A small-molecule ligand and the protein it binds are described below.
Small molecule (SMILES): O=C(O)c1cc(-c2ccc(F)cc2F)ccc1O

Sequence of chain 2.A:
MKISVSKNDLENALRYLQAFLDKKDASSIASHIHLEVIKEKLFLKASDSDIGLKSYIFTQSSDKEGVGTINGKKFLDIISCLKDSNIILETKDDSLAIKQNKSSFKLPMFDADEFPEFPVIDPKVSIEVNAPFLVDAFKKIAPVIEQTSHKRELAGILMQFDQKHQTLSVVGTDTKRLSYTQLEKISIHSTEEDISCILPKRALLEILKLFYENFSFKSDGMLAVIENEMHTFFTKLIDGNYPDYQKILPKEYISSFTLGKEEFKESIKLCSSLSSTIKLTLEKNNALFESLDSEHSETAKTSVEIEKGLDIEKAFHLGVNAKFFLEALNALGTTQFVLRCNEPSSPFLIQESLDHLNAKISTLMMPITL

Binding-site contacts:
Ligand atom CAG contacts residue MET370 of chain 2.A at 3.9 Å (hydrophobic).
Ligand atom CAP contacts residue ILE248 of chain 2.A at 4.1 Å (hydrophobic).
Ligand atom CAQ contacts residue ILE248 of chain 2.A at 3.5 Å (hydrophobic).
Ligand atom CAQ contacts residue THR173 of chain 2.A at 3.5 Å.
Ligand atom CAI contacts residue THR175 of chain 2.A at 3.5 Å.
Ligand atom FAT contacts residue LYS176 of chain 2.A at 3.5 Å.
Ligand atom CAC contacts residue THR175 of chain 2.A at 3.8 Å.
Ligand atom CAM contacts residue LEU178 of chain 2.A at 4.0 Å (hydrophobic).
Ligand atom FAE contacts residue LEU368 of chain 2.A at 3.6 Å.
Ligand atom FAE contacts residue PRO347 of chain 2.A at 3.4 Å.
Ligand atom CAM contacts residue THR175 of chain 2.A at 3.8 Å.
Ligand atom CAH contacts residue ILE248 of chain 2.A at 3.5 Å (hydrophobic).
Ligand atom CAR contacts residue ILE248 of chain 2.A at 3.6 Å (hydrophobic).
Ligand atom CAM contacts residue LYS176 of chain 2.A at 3.4 Å.
Ligand atom FAE contacts residue MET370 of chain 2.A at 3.1 Å.
Ligand atom CAQ contacts residue LEU178 of chain 2.A at 3.8 Å (hydrophobic).
Ligand atom CAJ contacts residue THR175 of chain 2.A at 3.8 Å.
Ligand atom CAO contacts residue THR175 of chain 2.A at 3.3 Å.
Ligand atom CAP contacts residue THR175 of chain 2.A at 3.6 Å.
Ligand atom OAL contacts residue PRO243 of chain 2.A at 3.6 Å.
Ligand atom CAM contacts residue ARG177 of chain 2.A at 4.0 Å.
Ligand atom CAF contacts residue MET370 of chain 2.A at 3.7 Å (hydrophobic).
Ligand atom CAN contacts residue LYS176 of chain 2.A at 4.0 Å.
Ligand atom FAT contacts residue THR175 of chain 2.A at 3.1 Å.
Ligand atom CAM contacts residue LEU368 of chain 2.A at 3.6 Å (hydrophobic).
Ligand atom CAF contacts residue LEU368 of chain 2.A at 3.8 Å (hydrophobic).
Ligand atom FAT contacts residue LEU178 of chain 2.A at 3.4 Å.
Ligand atom CAN contacts residue THR175 of chain 2.A at 3.2 Å.
Ligand atom CAN contacts residue LEU178 of chain 2.A at 4.0 Å (hydrophobic).
Ligand atom FAT contacts residue THR173 of chain 2.A at 2.9 Å.
Ligand atom CAQ contacts residue THR175 of chain 2.A at 4.1 Å.
Ligand atom FAE contacts residue MET369 of chain 2.A at 3.1 Å.
Ligand atom CAK contacts residue THR175 of chain 2.A at 4.0 Å.
Ligand atom CAN contacts residue ARG177 of chain 2.A at 4.0 Å.
Ligand atom CAH contacts residue THR175 of chain 2.A at 4.0 Å.
Ligand atom CAR contacts residue THR173 of chain 2.A at 3.8 Å.
Ligand atom OAB contacts residue THR175 of chain 2.A at 3.4 Å.
Ligand atom CAG contacts residue ILE248 of chain 2.A at 4.0 Å (hydrophobic).
Ligand atom FAT contacts residue ARG177 of chain 2.A at 3.1 Å.
Ligand atom CAG contacts residue LEU368 of chain 2.A at 4.0 Å (hydrophobic).